Sequence of chain 1.D:
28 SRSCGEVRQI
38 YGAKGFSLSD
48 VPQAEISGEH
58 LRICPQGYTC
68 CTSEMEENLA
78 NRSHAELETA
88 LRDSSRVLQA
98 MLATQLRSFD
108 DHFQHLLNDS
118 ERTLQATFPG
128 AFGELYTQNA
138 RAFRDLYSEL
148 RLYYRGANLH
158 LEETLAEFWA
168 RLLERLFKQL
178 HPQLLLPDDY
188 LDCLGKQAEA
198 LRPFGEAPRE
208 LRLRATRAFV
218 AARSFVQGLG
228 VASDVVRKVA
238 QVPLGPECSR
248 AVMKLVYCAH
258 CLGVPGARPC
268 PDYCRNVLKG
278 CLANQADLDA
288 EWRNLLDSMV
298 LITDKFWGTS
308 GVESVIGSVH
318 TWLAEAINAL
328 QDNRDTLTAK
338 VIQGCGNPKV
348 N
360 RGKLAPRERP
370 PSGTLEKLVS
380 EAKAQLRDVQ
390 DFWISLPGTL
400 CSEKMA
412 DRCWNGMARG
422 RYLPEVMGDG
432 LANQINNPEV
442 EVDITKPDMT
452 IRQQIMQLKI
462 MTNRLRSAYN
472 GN

Binding-site contacts:
Ligand atom C1 contacts residue ASN115 of chain 1.D at 1.4 Å.
Ligand atom C6 contacts residue ARG148 of chain 1.D at 3.6 Å.
Ligand atom C3 contacts residue ASN115 of chain 1.D at 3.8 Å.
Ligand atom C8 contacts residue HIS112 of chain 1.D at 3.8 Å.
Ligand atom C7 contacts residue HIS112 of chain 1.D at 3.6 Å.
Ligand atom C4 contacts residue ASN115 of chain 1.D at 4.2 Å.
Ligand atom C7 contacts residue ASN115 of chain 1.D at 3.8 Å.
Ligand atom N2 contacts residue GLN111 of chain 1.D at 3.6 Å (h-bond).
Ligand atom O7 contacts residue GLN111 of chain 1.D at 3.8 Å.
Ligand atom O5 contacts residue ASN115 of chain 1.D at 2.3 Å (h-bond).
Ligand atom C2 contacts residue ASN115 of chain 1.D at 2.5 Å.
Ligand atom C5 contacts residue ARG148 of chain 1.D at 3.7 Å.
Ligand atom O7 contacts residue ASP108 of chain 1.D at 4.5 Å.
Ligand atom O5 contacts residue ARG148 of chain 1.D at 3.6 Å.
Ligand atom N2 contacts residue HIS112 of chain 1.D at 4.3 Å.
Ligand atom C7 contacts residue GLN111 of chain 1.D at 4.0 Å.
Ligand atom C8 contacts residue ASN115 of chain 1.D at 4.2 Å.
Ligand atom N2 contacts residue ASN115 of chain 1.D at 3.0 Å (h-bond).
Ligand atom O7 contacts residue HIS112 of chain 1.D at 3.1 Å.
Ligand atom C1 contacts residue ARG148 of chain 1.D at 4.2 Å.
Ligand atom C5 contacts residue ASN115 of chain 1.D at 3.6 Å.

The protein below binds the small molecule below.
Small molecule (SMILES): CC(=O)N[C@@H]1[C@@H](O)[C@H](O)[C@@H](CO)O[C@H]1O